Binding-site contacts:
Ligand atom C23 contacts residue GLY130 of chain 1.B at 3.6 Å.
Ligand atom C05 contacts residue HIS42 of chain 1.B at 3.4 Å.
Ligand atom O38 contacts residue GLY147 of chain 1.B at 2.8 Å (h-bond).
Ligand atom O37 contacts residue HIS163 of chain 1.B at 2.8 Å (h-bond).
Ligand atom C28 contacts residue HIS42 of chain 1.B at 3.3 Å.
Ligand atom O18 contacts residue PHE172 of chain 1.B at 3.5 Å.
Ligand atom O38 contacts residue ALA146 of chain 1.B at 3.5 Å.
Ligand atom C20 contacts residue LEU127 of chain 1.B at 3.8 Å (hydrophobic).
Ligand atom C31 contacts residue CYS149 of chain 1.B at 3.2 Å (hydrophobic).
Ligand atom N17 contacts residue ASN167 of chain 1.B at 3.5 Å (h-bond).
Ligand atom C34 contacts residue GLY166 of chain 1.B at 3.5 Å.
Ligand atom C24 contacts residue GLY130 of chain 1.B at 3.5 Å.
Ligand atom C29 contacts residue GLU73 of chain 1.B at 3.8 Å.
Ligand atom C20 contacts residue GLN170 of chain 1.B at 3.5 Å.
Ligand atom C12 contacts residue LEU129 of chain 1.B at 3.8 Å (hydrophobic).
Ligand atom O26 contacts residue LEU129 of chain 1.B at 3.7 Å.
Ligand atom C07 contacts residue CYS149 of chain 1.B at 2.7 Å (hydrophobic).
Ligand atom C27 contacts residue HIS42 of chain 1.B at 3.4 Å.
Ligand atom C36 contacts residue GLY166 of chain 1.B at 3.5 Å.
Ligand atom O18 contacts residue GLY166 of chain 1.B at 3.8 Å.
Ligand atom C05 contacts residue CYS149 of chain 1.B at 2.8 Å (hydrophobic).
Ligand atom N35 contacts residue THR144 of chain 1.B at 3.0 Å (h-bond).
Ligand atom C29 contacts residue HIS42 of chain 1.B at 3.7 Å.
Ligand atom C15 contacts residue LEU129 of chain 1.B at 3.7 Å (hydrophobic).
Ligand atom O37 contacts residue GLY166 of chain 1.B at 3.5 Å (h-bond).
Ligand atom O26 contacts residue GLY165 of chain 1.B at 3.0 Å.
Ligand atom N08 contacts residue CYS149 of chain 1.B at 3.0 Å (h-bond).
Ligand atom N08 contacts residue VAL164 of chain 1.B at 3.2 Å (h-bond).
Ligand atom C10 contacts residue VAL164 of chain 1.B at 3.5 Å (hydrophobic).
Ligand atom O22 contacts residue GLY130 of chain 1.B at 2.9 Å (h-bond).
Ligand atom O18 contacts residue ASN167 of chain 1.B at 3.7 Å.
Ligand atom C36 contacts residue GLY165 of chain 1.B at 3.8 Å.
Ligand atom C06 contacts residue CYS149 of chain 1.B at 1.8 Å (hydrophobic).
Ligand atom O22 contacts residue LEU129 of chain 1.B at 3.7 Å.
Ligand atom N35 contacts residue GLY166 of chain 1.B at 3.4 Å (h-bond).
Ligand atom N17 contacts residue GLY166 of chain 1.B at 3.1 Å.
Ligand atom O26 contacts residue GLY166 of chain 1.B at 2.9 Å (h-bond).
Ligand atom N14 contacts residue GLY166 of chain 1.B at 3.2 Å (h-bond).
Ligand atom O37 contacts residue GLY165 of chain 1.B at 3.3 Å (h-bond).
Ligand atom O37 contacts residue THR144 of chain 1.B at 3.5 Å.

Sequence of chain 1.B:
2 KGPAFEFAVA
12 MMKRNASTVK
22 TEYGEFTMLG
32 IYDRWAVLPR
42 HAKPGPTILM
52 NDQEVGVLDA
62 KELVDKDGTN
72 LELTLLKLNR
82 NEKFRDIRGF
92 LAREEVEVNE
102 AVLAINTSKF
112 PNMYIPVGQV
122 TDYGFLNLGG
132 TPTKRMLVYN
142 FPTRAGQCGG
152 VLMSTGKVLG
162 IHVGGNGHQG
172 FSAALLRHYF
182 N

This protein binds this small molecule.
Small molecule (SMILES): C#CC[C@@H](C(=O)N[C@H](CCC(=O)OCC)C[C@@H]1CCNC1=O)n1cccc(NC(=O)c2cc(C)on2)c1=O